Binding-site contacts:
Ligand atom CD4 contacts residue PHE167 of chain 1.A at 3.5 Å (hydrophobic).
Ligand atom CD2 contacts residue GOL1 of chain 1.H at 3.8 Å.
Ligand atom CGB contacts residue PHE167 of chain 1.A at 3.8 Å (hydrophobic).
Ligand atom CBA contacts residue MET61 of chain 1.A at 4.0 Å (hydrophobic).
Ligand atom OHB contacts residue VAL77 of chain 1.A at 3.9 Å.
Ligand atom OA contacts residue VAL81 of chain 1.A at 3.7 Å.
Ligand atom CE1 contacts residue HEM1 of chain 1.B at 4.1 Å.
Ligand atom CZB contacts residue VAL77 of chain 1.A at 3.7 Å (hydrophobic).
Ligand atom OH4 contacts residue THR76 of chain 1.A at 3.2 Å (h-bond).
Ligand atom CAA contacts residue VAL82 of chain 1.A at 3.7 Å (hydrophobic).
Ligand atom CZB contacts residue PHE167 of chain 1.A at 3.5 Å (hydrophobic).
Ligand atom NA contacts residue VAL81 of chain 1.A at 3.7 Å.
Ligand atom OH4 contacts residue VAL77 of chain 1.A at 3.7 Å.
Ligand atom OA contacts residue GOL1 of chain 1.H at 4.0 Å.
Ligand atom NB contacts residue VAL81 of chain 1.A at 3.8 Å.
Ligand atom CD1 contacts residue HEM1 of chain 1.B at 3.8 Å.
Ligand atom OA contacts residue VAL77 of chain 1.A at 3.9 Å.
Ligand atom NA contacts residue ASN84 of chain 1.A at 3.6 Å.
Ligand atom CE3 contacts residue THR228 of chain 1.A at 4.0 Å.
Ligand atom CA contacts residue VAL81 of chain 1.A at 3.4 Å (hydrophobic).
Ligand atom CB contacts residue ASN84 of chain 1.A at 3.6 Å.
Ligand atom CBA contacts residue VAL82 of chain 1.A at 4.2 Å (hydrophobic).
Ligand atom OH4 contacts residue PHE167 of chain 1.A at 3.8 Å.
Ligand atom CD3 contacts residue THR228 of chain 1.A at 3.6 Å.
Ligand atom OHA contacts residue PHE167 of chain 1.A at 4.1 Å.
Ligand atom OHB contacts residue ALA166 of chain 1.A at 3.4 Å.
Ligand atom CE3 contacts residue PHE167 of chain 1.A at 3.7 Å (hydrophobic).
Ligand atom OB contacts residue HEM1 of chain 1.B at 3.5 Å.
Ligand atom OHA contacts residue ARG385 of chain 1.A at 3.5 Å (salt-bridge).
Ligand atom OB contacts residue ASN84 of chain 1.A at 3.0 Å (h-bond).
Ligand atom OHB contacts residue PHE167 of chain 1.A at 3.8 Å.
Ligand atom CE4 contacts residue PHE167 of chain 1.A at 3.4 Å (hydrophobic).
Ligand atom OA contacts residue VAL82 of chain 1.A at 3.5 Å.
Ligand atom CAA contacts residue VAL81 of chain 1.A at 3.4 Å (hydrophobic).
Ligand atom CD3 contacts residue PHE167 of chain 1.A at 3.8 Å (hydrophobic).
Ligand atom OH4 contacts residue ALA166 of chain 1.A at 3.1 Å (h-bond).
Ligand atom CD4 contacts residue VAL77 of chain 1.A at 4.2 Å (hydrophobic).
Ligand atom CB contacts residue VAL81 of chain 1.A at 4.1 Å (hydrophobic).
Ligand atom CA contacts residue VAL82 of chain 1.A at 3.9 Å (hydrophobic).
Ligand atom CE4 contacts residue VAL77 of chain 1.A at 3.6 Å (hydrophobic).

The small molecule below binds the protein below.
Small molecule (SMILES): O=C1N[C@@H](Cc2ccc(O)c(O)c2)C(=O)N[C@H]1Cc1ccc(O)cc1

Sequence of chain 1.A:
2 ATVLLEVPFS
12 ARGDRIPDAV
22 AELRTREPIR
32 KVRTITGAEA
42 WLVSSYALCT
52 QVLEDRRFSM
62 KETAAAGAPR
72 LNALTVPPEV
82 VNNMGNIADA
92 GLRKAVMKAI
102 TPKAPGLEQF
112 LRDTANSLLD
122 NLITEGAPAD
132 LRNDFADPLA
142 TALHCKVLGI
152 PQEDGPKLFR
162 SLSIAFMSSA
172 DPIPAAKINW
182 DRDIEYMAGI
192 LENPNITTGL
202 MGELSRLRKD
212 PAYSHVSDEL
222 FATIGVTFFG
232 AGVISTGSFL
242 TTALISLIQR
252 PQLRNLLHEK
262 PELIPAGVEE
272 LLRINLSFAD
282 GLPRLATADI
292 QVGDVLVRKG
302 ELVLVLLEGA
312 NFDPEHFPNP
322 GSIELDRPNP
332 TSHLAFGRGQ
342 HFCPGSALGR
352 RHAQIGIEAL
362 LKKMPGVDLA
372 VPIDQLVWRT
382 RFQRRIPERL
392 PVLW